Sequence of chain 1.A:
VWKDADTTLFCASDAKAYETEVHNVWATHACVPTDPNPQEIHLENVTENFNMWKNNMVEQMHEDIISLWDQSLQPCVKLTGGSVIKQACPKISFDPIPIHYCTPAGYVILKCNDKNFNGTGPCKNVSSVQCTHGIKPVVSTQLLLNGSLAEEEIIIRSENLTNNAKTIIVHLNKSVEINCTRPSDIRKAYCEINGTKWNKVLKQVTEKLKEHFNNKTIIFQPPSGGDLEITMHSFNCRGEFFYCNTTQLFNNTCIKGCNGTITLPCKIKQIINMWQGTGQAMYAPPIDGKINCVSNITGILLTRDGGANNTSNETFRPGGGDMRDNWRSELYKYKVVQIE

Binding-site contacts:
Ligand atom O5 contacts residue NAG1 of chain 1.K at 3.4 Å.
Ligand atom C7 contacts residue ASN148 of chain 1.A at 3.7 Å.
Ligand atom C6 contacts residue NAG1 of chain 1.K at 3.4 Å.
Ligand atom C8 contacts residue LEU147 of chain 1.A at 4.0 Å (hydrophobic).
Ligand atom C2 contacts residue ASN148 of chain 1.A at 2.5 Å.
Ligand atom O7 contacts residue PRO98 of chain 1.A at 3.8 Å.
Ligand atom O4 contacts residue ARG248 of chain 1.A at 4.0 Å.
Ligand atom C5 contacts residue VAL309 of chain 1.A at 3.4 Å (hydrophobic).
Ligand atom C7 contacts residue SER310 of chain 1.A at 3.8 Å.
Ligand atom O6 contacts residue NAG1 of chain 1.K at 4.0 Å.
Ligand atom O7 contacts residue ASN148 of chain 1.A at 3.9 Å.
Ligand atom O3 contacts residue CYS308 of chain 1.A at 3.4 Å (h-bond).
Ligand atom O5 contacts residue ASN148 of chain 1.A at 2.4 Å (h-bond).
Ligand atom O5 contacts residue LYS138 of chain 1.A at 3.7 Å.
Ligand atom O6 contacts residue LYS138 of chain 1.A at 3.4 Å (salt-bridge).
Ligand atom C1 contacts residue VAL309 of chain 1.A at 3.7 Å (hydrophobic).
Ligand atom C4 contacts residue ASN148 of chain 1.A at 4.2 Å.
Ligand atom C3 contacts residue VAL309 of chain 1.A at 3.6 Å (hydrophobic).
Ligand atom O4 contacts residue VAL309 of chain 1.A at 4.0 Å.
Ligand atom C2 contacts residue VAL309 of chain 1.A at 4.2 Å (hydrophobic).
Ligand atom C3 contacts residue CYS308 of chain 1.A at 4.3 Å (hydrophobic).
Ligand atom C1 contacts residue ASN148 of chain 1.A at 1.4 Å.
Ligand atom C1 contacts residue SER310 of chain 1.A at 3.9 Å.
Ligand atom O5 contacts residue VAL309 of chain 1.A at 3.9 Å.
Ligand atom O3 contacts residue ASP97 of chain 1.A at 3.9 Å.
Ligand atom C4 contacts residue ASP97 of chain 1.A at 4.0 Å.
Ligand atom C1 contacts residue NAG1 of chain 1.K at 4.2 Å.
Ligand atom C5 contacts residue ASN148 of chain 1.A at 3.7 Å.
Ligand atom C4 contacts residue VAL309 of chain 1.A at 3.8 Å (hydrophobic).
Ligand atom N2 contacts residue ASN148 of chain 1.A at 3.0 Å (h-bond).
Ligand atom C8 contacts residue SER310 of chain 1.A at 3.7 Å.
Ligand atom C2 contacts residue SER310 of chain 1.A at 3.8 Å.
Ligand atom C3 contacts residue ASN148 of chain 1.A at 3.8 Å.
Ligand atom O3 contacts residue ARG248 of chain 1.A at 3.9 Å.
Ligand atom C5 contacts residue NAG1 of chain 1.K at 3.7 Å.
Ligand atom C8 contacts residue PHE245 of chain 1.A at 4.2 Å (hydrophobic).
Ligand atom C3 contacts residue SER310 of chain 1.A at 4.1 Å.
Ligand atom C8 contacts residue ASN246 of chain 1.A at 4.0 Å.
Ligand atom N2 contacts residue SER310 of chain 1.A at 2.9 Å (h-bond).
Ligand atom C8 contacts residue VAL140 of chain 1.A at 4.0 Å (hydrophobic).

The small molecule below binds the protein below.
Small molecule (SMILES): CC(=O)N[C@@H]1[C@@H](O)[C@H](O)[C@@H](CO)O[C@H]1O